Binding-site contacts:
Ligand atom C2 contacts residue LEU147 of chain 23.F at 4.3 Å (hydrophobic).
Ligand atom C8 contacts residue VAL146 of chain 23.F at 4.5 Å (hydrophobic).
Ligand atom C1 contacts residue ASN103 of chain 23.F at 1.7 Å.
Ligand atom C2 contacts residue THR145 of chain 23.F at 4.1 Å.
Ligand atom C3 contacts residue THR145 of chain 23.F at 4.1 Å.
Ligand atom O5 contacts residue THR145 of chain 23.F at 4.0 Å.
Ligand atom C5 contacts residue THR145 of chain 23.F at 4.0 Å.
Ligand atom O7 contacts residue LEU147 of chain 23.F at 3.0 Å.
Ligand atom C7 contacts residue LEU147 of chain 23.F at 3.1 Å (hydrophobic).
Ligand atom C2 contacts residue ASN103 of chain 23.F at 3.2 Å.
Ligand atom O5 contacts residue ASN103 of chain 23.F at 2.6 Å (h-bond).
Ligand atom N2 contacts residue LEU147 of chain 23.F at 3.6 Å.
Ligand atom N2 contacts residue ASN103 of chain 23.F at 3.8 Å.
Ligand atom N2 contacts residue THR145 of chain 23.F at 4.0 Å.
Ligand atom C8 contacts residue LEU147 of chain 23.F at 3.4 Å (hydrophobic).
Ligand atom C3 contacts residue ASN103 of chain 23.F at 4.5 Å.
Ligand atom C5 contacts residue ASN103 of chain 23.F at 4.0 Å.
Ligand atom C1 contacts residue THR145 of chain 23.F at 3.4 Å.

This protein binds this small molecule.
Small molecule (SMILES): CC(=O)N[C@@H]1[C@@H](O)[C@H](O)[C@@H](CO)O[C@H]1O

Sequence of chain 23.F:
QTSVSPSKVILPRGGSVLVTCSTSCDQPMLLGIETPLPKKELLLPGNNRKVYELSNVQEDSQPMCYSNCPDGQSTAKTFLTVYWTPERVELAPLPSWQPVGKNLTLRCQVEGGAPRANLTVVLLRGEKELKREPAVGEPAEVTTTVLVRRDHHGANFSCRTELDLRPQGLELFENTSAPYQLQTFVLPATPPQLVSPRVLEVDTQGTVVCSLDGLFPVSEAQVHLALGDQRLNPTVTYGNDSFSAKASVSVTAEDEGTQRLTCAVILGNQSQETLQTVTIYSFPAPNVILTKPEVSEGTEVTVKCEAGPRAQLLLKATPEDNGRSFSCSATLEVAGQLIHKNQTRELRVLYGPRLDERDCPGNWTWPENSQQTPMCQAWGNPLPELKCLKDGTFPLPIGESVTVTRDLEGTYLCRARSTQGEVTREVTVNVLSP